Binding-site contacts:
Ligand atom C8 contacts residue ALA242 of chain 1.A at 3.5 Å (hydrophobic).
Ligand atom N2 contacts residue ASN169 of chain 1.A at 3.0 Å (h-bond).
Ligand atom O7 contacts residue ASN169 of chain 1.A at 4.0 Å.
Ligand atom O6 contacts residue ASN240 of chain 1.A at 4.2 Å.
Ligand atom C3 contacts residue ASN169 of chain 1.A at 3.8 Å.
Ligand atom O5 contacts residue ASN169 of chain 1.A at 2.3 Å (h-bond).
Ligand atom C5 contacts residue ASN169 of chain 1.A at 3.6 Å.
Ligand atom N2 contacts residue ASP241 of chain 1.A at 4.5 Å.
Ligand atom C5 contacts residue ASN240 of chain 1.A at 3.6 Å.
Ligand atom N2 contacts residue ASN240 of chain 1.A at 3.1 Å (h-bond).
Ligand atom C8 contacts residue ASP241 of chain 1.A at 3.7 Å.
Ligand atom O4 contacts residue ASN240 of chain 1.A at 3.6 Å.
Ligand atom C7 contacts residue ALA242 of chain 1.A at 4.3 Å (hydrophobic).
Ligand atom C4 contacts residue ASN240 of chain 1.A at 3.8 Å.
Ligand atom C1 contacts residue ASN169 of chain 1.A at 1.4 Å.
Ligand atom O5 contacts residue ASN240 of chain 1.A at 4.2 Å.
Ligand atom C8 contacts residue SER221 of chain 3.A at 3.5 Å.
Ligand atom C2 contacts residue ASN169 of chain 1.A at 2.5 Å.
Ligand atom C2 contacts residue ASN240 of chain 1.A at 3.9 Å.
Ligand atom C7 contacts residue ASN169 of chain 1.A at 3.7 Å.
Ligand atom C7 contacts residue ASN240 of chain 1.A at 4.0 Å.
Ligand atom C8 contacts residue ASN240 of chain 1.A at 4.0 Å.
Ligand atom C4 contacts residue ASN169 of chain 1.A at 4.3 Å.
Ligand atom C3 contacts residue ASN240 of chain 1.A at 3.5 Å.
Ligand atom C1 contacts residue ASN240 of chain 1.A at 3.9 Å.
Ligand atom O6 contacts residue THR171 of chain 1.A at 4.5 Å.

Sequence of chain 1.A:
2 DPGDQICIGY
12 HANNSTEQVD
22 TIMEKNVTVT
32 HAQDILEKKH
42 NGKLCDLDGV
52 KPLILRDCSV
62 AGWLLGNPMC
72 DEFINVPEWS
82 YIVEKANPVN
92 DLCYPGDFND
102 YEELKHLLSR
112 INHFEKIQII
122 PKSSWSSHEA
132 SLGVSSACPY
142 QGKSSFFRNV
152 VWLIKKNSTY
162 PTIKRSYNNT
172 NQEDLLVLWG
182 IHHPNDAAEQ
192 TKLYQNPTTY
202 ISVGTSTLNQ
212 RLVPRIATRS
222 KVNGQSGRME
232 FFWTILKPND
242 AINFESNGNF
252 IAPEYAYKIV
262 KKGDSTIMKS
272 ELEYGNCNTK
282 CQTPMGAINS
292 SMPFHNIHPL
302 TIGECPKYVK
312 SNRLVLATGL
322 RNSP

Sequence of chain 3.A:
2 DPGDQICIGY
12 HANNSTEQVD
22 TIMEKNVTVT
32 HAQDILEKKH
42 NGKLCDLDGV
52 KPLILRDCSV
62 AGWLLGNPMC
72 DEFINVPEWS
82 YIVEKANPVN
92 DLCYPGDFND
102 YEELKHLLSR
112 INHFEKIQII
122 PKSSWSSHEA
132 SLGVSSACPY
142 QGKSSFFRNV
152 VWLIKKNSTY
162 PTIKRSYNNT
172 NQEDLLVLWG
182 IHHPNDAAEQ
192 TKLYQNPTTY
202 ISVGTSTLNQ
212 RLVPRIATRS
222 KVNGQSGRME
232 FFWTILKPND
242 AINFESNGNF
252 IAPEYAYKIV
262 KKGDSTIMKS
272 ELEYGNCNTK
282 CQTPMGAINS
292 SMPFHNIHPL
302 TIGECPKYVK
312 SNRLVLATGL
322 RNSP

The small molecule below binds the protein below.
Small molecule (SMILES): CC(=O)N[C@H]1[C@H](O[C@H]2[C@H](O)[C@@H](NC(C)=O)CO[C@@H]2CO)O[C@H](CO)[C@@H](O)[C@@H]1O